Binding-site contacts:
Ligand atom C2 contacts residue ASN279 of chain 1.A at 2.5 Å.
Ligand atom C8 contacts residue ASN279 of chain 1.A at 4.0 Å.
Ligand atom O7 contacts residue ASN279 of chain 1.A at 2.9 Å (h-bond).
Ligand atom O6 contacts residue LYS555 of chain 1.C at 3.8 Å.
Ligand atom O7 contacts residue ASN277 of chain 1.A at 3.8 Å.
Ligand atom C5 contacts residue ASN279 of chain 1.A at 3.7 Å.
Ligand atom C7 contacts residue ASN277 of chain 1.A at 4.2 Å.
Ligand atom C3 contacts residue ASN279 of chain 1.A at 3.8 Å.
Ligand atom C4 contacts residue ASN279 of chain 1.A at 4.2 Å.
Ligand atom C8 contacts residue ASN277 of chain 1.A at 3.7 Å.
Ligand atom O5 contacts residue ASN279 of chain 1.A at 2.4 Å (h-bond).
Ligand atom C1 contacts residue ASN279 of chain 1.A at 1.4 Å.
Ligand atom N2 contacts residue ASN279 of chain 1.A at 2.9 Å (h-bond).
Ligand atom C7 contacts residue ASN279 of chain 1.A at 3.1 Å.

Sequence of chain 1.A:
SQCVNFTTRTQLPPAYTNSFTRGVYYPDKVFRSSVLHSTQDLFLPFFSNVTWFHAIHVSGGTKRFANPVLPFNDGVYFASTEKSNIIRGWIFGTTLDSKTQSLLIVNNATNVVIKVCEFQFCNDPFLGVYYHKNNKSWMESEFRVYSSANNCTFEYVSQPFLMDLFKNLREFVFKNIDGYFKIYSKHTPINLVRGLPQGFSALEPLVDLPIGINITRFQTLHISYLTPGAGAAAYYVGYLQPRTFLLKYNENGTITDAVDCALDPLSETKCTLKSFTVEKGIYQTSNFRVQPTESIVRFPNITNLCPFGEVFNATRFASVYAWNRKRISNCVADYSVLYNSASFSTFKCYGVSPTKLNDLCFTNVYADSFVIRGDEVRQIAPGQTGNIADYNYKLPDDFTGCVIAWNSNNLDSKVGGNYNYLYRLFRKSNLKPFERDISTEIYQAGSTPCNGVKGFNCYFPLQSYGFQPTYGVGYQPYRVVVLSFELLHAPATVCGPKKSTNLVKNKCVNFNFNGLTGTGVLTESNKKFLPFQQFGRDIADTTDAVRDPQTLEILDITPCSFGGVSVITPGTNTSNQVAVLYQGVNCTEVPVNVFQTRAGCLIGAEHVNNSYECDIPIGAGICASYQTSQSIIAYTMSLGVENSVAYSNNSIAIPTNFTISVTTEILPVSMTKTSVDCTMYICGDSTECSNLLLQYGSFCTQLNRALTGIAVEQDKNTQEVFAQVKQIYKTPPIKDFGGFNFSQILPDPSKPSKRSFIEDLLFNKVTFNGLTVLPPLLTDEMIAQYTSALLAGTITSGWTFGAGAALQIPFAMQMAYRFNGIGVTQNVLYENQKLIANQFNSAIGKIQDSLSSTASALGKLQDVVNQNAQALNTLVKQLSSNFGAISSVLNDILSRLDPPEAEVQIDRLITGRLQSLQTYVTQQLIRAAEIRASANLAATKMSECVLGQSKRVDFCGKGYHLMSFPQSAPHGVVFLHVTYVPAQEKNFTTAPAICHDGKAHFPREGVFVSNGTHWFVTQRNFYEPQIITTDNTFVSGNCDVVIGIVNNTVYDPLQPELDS

A protein and the small-molecule ligand that binds it are described below.
Small molecule (SMILES): CC(=O)N[C@@H]1[C@@H](O)[C@H](O)[C@@H](CO)O[C@H]1O

Sequence of chain 1.C:
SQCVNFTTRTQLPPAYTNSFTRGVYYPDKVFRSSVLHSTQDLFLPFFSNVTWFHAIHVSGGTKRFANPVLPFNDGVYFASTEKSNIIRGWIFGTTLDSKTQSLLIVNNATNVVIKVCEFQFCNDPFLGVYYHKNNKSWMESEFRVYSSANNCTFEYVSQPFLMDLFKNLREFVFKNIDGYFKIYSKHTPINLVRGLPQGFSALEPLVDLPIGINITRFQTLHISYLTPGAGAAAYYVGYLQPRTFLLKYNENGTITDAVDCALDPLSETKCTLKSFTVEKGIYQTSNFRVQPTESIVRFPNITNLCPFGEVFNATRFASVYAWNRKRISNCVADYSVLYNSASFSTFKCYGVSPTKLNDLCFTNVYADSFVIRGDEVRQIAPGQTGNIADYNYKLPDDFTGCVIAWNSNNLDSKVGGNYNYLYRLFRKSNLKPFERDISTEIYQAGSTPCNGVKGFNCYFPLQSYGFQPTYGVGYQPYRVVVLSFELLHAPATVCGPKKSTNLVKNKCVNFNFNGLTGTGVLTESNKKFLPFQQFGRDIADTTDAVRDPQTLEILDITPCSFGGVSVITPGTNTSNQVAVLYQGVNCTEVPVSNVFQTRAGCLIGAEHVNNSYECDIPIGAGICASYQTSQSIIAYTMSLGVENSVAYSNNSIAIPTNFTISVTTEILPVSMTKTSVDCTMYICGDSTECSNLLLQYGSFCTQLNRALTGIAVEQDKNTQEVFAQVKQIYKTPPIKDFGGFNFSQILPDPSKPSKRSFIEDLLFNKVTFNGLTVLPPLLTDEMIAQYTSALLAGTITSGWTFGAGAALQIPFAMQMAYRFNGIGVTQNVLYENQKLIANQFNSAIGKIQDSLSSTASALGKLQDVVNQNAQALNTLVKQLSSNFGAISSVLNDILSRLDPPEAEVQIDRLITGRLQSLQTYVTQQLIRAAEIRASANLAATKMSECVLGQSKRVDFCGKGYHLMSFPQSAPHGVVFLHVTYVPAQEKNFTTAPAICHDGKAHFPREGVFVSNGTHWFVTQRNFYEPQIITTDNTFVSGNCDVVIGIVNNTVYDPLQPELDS